Binding-site contacts:
Ligand atom O2A contacts residue TYR316 of chain 1.H at 3.7 Å.
Ligand atom O1A contacts residue ARG326 of chain 1.H at 3.2 Å (salt-bridge).
Ligand atom C5 contacts residue PHE157 of chain 1.H at 3.6 Å (hydrophobic).
Ligand atom C1' contacts residue ARG326 of chain 1.H at 3.4 Å.
Ligand atom O4' contacts residue FDA1 of chain 1.EA at 3.7 Å.
Ligand atom C2D contacts residue ASN162 of chain 1.H at 3.7 Å.
Ligand atom O2B contacts residue TYR418 of chain 1.H at 3.6 Å.
Ligand atom C6' contacts residue ARG326 of chain 1.H at 3.7 Å.
Ligand atom O3' contacts residue ARG181 of chain 1.H at 3.4 Å (salt-bridge).
Ligand atom O4 contacts residue PHE105 of chain 1.H at 2.7 Å (h-bond).
Ligand atom O3' contacts residue PHE65 of chain 1.H at 3.4 Å.
Ligand atom O6' contacts residue GLY61 of chain 1.H at 2.5 Å (h-bond).
Ligand atom O1B contacts residue TYR418 of chain 1.H at 3.0 Å (h-bond).
Ligand atom C6' contacts residue FDA1 of chain 1.EA at 3.4 Å.
Ligand atom O2 contacts residue VAL182 of chain 1.H at 3.6 Å.
Ligand atom PB contacts residue TYR452 of chain 1.H at 3.3 Å.
Ligand atom O5' contacts residue ARG326 of chain 1.H at 2.9 Å (salt-bridge).
Ligand atom C4 contacts residue PHE157 of chain 1.H at 3.6 Å (hydrophobic).
Ligand atom O4D contacts residue ARG181 of chain 1.H at 3.5 Å (salt-bridge).
Ligand atom O6' contacts residue GLY60 of chain 1.H at 3.6 Å.
Ligand atom O1A contacts residue TYR316 of chain 1.H at 3.5 Å.
Ligand atom O2' contacts residue ASN456 of chain 1.H at 3.5 Å (h-bond).
Ligand atom O2 contacts residue GLN106 of chain 1.H at 3.2 Å (h-bond).
Ligand atom O4 contacts residue TYR103 of chain 1.H at 3.6 Å.
Ligand atom O3D contacts residue ASN162 of chain 1.H at 2.8 Å (h-bond).
Ligand atom C2 contacts residue MSE158 of chain 1.H at 3.6 Å.
Ligand atom O5' contacts residue FDA1 of chain 1.EA at 3.4 Å (h-bond).
Ligand atom O6' contacts residue FDA1 of chain 1.EA at 3.4 Å (h-bond).
Ligand atom O3D contacts residue TRP166 of chain 1.H at 3.1 Å (h-bond).
Ligand atom C5' contacts residue ARG326 of chain 1.H at 3.0 Å.
Ligand atom C1' contacts residue FDA1 of chain 1.EA at 3.6 Å.
Ligand atom O4 contacts residue PRO104 of chain 1.H at 3.5 Å.
Ligand atom O2D contacts residue ASN162 of chain 1.H at 2.7 Å (h-bond).
Ligand atom O2' contacts residue ARG181 of chain 1.H at 3.1 Å (salt-bridge).
Ligand atom O3B contacts residue ARG326 of chain 1.H at 2.8 Å (salt-bridge).
Ligand atom O2B contacts residue TYR452 of chain 1.H at 2.7 Å (h-bond).
Ligand atom O3A contacts residue TYR452 of chain 1.H at 3.0 Å (h-bond).
Ligand atom O4' contacts residue ASN206 of chain 1.H at 3.4 Å (h-bond).
Ligand atom O2 contacts residue MSE158 of chain 1.H at 3.0 Å.
Ligand atom N3 contacts residue GLN106 of chain 1.H at 2.9 Å (h-bond).

A small-molecule ligand and the protein it binds are described below.
Small molecule (SMILES): O=c1ccn([C@@H]2O[C@H](CO[P](=O)(O)O[P](=O)(O)O[C@H]3O[C@H](CO)[C@H](O)[C@H](O)[C@H]3O)[C@@H](O)[C@H]2O)c(=O)[nH]1

Sequence of chain 1.H:
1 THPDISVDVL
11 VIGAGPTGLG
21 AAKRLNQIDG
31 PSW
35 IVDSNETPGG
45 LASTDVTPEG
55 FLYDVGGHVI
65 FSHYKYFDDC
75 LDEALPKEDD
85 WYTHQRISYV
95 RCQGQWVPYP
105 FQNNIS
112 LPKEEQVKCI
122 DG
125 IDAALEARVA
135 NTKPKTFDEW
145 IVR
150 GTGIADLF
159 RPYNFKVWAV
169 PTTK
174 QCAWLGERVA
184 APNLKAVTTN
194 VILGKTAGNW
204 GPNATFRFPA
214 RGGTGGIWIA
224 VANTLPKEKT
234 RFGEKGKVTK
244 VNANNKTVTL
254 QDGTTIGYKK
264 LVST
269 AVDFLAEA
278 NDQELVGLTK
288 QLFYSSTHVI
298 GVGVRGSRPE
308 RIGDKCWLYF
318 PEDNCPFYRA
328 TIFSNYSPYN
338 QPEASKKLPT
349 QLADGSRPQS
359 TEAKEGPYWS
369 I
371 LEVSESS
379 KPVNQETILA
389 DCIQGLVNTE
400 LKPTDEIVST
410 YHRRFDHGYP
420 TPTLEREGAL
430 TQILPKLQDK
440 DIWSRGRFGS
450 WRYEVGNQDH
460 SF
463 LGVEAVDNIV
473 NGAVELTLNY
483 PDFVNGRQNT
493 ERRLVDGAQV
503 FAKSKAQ